A small-molecule ligand and the protein it binds are described below.
Small molecule (SMILES): O=C(O)CS(=O)(=O)O

Sequence of chain 1.B:
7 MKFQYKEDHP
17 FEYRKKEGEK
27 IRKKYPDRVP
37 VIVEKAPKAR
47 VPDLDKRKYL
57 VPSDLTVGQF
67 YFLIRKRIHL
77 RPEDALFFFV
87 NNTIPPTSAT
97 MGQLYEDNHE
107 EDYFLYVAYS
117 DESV

Binding-site contacts:
Ligand atom O1 contacts residue ILE90 of chain 1.B at 3.4 Å.
Ligand atom O1 contacts residue PHE83 of chain 1.B at 3.4 Å.
Ligand atom O2 contacts residue PHE84 of chain 1.B at 3.9 Å.
Ligand atom C2 contacts residue ILE90 of chain 1.B at 4.2 Å (hydrophobic).
Ligand atom C1 contacts residue THR93 of chain 1.B at 4.5 Å.
Ligand atom O2 contacts residue THR93 of chain 1.B at 4.1 Å.
Ligand atom C1 contacts residue PHE83 of chain 1.B at 4.4 Å (hydrophobic).
Ligand atom O3 contacts residue TYR67 of chain 1.B at 4.0 Å.
Ligand atom O3 contacts residue LEU82 of chain 1.B at 4.0 Å.
Ligand atom S1 contacts residue ILE90 of chain 1.B at 4.4 Å.
Ligand atom O4 contacts residue ILE90 of chain 1.B at 3.5 Å.
Ligand atom C2 contacts residue THR93 of chain 1.B at 3.7 Å.
Ligand atom C1 contacts residue TYR67 of chain 1.B at 3.9 Å (hydrophobic).
Ligand atom O1 contacts residue PHE84 of chain 1.B at 3.0 Å (h-bond).
Ligand atom O4 contacts residue PHE83 of chain 1.B at 3.5 Å.
Ligand atom O1 contacts residue TYR67 of chain 1.B at 4.3 Å.
Ligand atom S1 contacts residue PHE83 of chain 1.B at 4.4 Å.
Ligand atom O1 contacts residue LEU82 of chain 1.B at 4.4 Å.
Ligand atom O2 contacts residue TYR67 of chain 1.B at 3.5 Å.
Ligand atom C1 contacts residue ILE90 of chain 1.B at 4.1 Å (hydrophobic).
Ligand atom C1 contacts residue PHE84 of chain 1.B at 3.9 Å (hydrophobic).
Ligand atom O3 contacts residue PHE83 of chain 1.B at 4.1 Å.